Sequence of chain 25.B:
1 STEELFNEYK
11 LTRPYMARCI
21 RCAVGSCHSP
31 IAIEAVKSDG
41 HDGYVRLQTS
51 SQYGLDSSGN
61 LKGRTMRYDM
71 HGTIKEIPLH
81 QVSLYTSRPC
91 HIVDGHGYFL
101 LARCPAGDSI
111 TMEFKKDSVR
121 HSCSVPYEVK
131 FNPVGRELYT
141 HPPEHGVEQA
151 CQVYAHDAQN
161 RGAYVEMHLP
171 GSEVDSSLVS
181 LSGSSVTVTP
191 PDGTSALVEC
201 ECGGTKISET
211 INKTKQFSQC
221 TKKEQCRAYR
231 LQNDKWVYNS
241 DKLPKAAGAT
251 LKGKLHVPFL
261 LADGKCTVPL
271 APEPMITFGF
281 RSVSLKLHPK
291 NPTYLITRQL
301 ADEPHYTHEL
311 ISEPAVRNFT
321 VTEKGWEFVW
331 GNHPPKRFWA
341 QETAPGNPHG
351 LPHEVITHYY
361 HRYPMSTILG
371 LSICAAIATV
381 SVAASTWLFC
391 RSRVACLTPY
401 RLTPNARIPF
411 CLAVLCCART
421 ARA

This protein binds this small molecule.
Small molecule (SMILES): CC(=O)N[C@@H]1[C@@H](O)[C@H](O)[C@@H](CO)O[C@H]1O

Binding-site contacts:
Ligand atom O7 contacts residue ASN212 of chain 25.B at 4.5 Å.
Ligand atom C4 contacts residue ASN212 of chain 25.B at 4.2 Å.
Ligand atom C7 contacts residue ASN212 of chain 25.B at 3.9 Å.
Ligand atom C1 contacts residue ILE211 of chain 25.B at 4.1 Å (hydrophobic).
Ligand atom O5 contacts residue ASN212 of chain 25.B at 2.4 Å (h-bond).
Ligand atom N2 contacts residue ILE211 of chain 25.B at 4.0 Å.
Ligand atom C1 contacts residue ASN212 of chain 25.B at 1.4 Å.
Ligand atom C5 contacts residue ASN212 of chain 25.B at 3.7 Å.
Ligand atom C2 contacts residue ASN212 of chain 25.B at 2.5 Å.
Ligand atom O6 contacts residue ASN212 of chain 25.B at 4.4 Å.
Ligand atom N2 contacts residue ASN212 of chain 25.B at 2.9 Å (h-bond).
Ligand atom C3 contacts residue ASN212 of chain 25.B at 3.8 Å.